The small molecule below binds the protein below.
Small molecule (SMILES): OC[C@H]1O[C@@H](O)[C@H](O)[C@@H](O)[C@@H]1O

Sequence of chain 1.D:
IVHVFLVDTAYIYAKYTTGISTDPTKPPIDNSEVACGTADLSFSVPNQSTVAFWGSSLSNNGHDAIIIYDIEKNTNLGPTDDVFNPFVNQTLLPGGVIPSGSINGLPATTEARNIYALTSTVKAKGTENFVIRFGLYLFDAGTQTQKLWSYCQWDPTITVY

Binding-site contacts:
Ligand atom C4 contacts residue PHE162 of chain 1.D at 4.0 Å (hydrophobic).
Ligand atom C3 contacts residue LEU161 of chain 1.D at 4.1 Å (hydrophobic).
Ligand atom C1 contacts residue ASP86 of chain 1.D at 4.5 Å.
Ligand atom O2 contacts residue ALA20 of chain 1.D at 3.8 Å.
Ligand atom O2 contacts residue ASP86 of chain 1.D at 2.7 Å (salt-bridge).
Ligand atom O4 contacts residue ASP86 of chain 1.D at 4.2 Å.
Ligand atom O3 contacts residue PHE162 of chain 1.D at 3.9 Å.
Ligand atom O5 contacts residue TYR23 of chain 1.D at 3.6 Å.
Ligand atom C3 contacts residue HIS85 of chain 1.D at 4.4 Å.
Ligand atom O3 contacts residue ASP86 of chain 1.D at 2.5 Å (salt-bridge).
Ligand atom C2 contacts residue ASP86 of chain 1.D at 3.5 Å.
Ligand atom O1 contacts residue ALA20 of chain 1.D at 4.0 Å.
Ligand atom O3 contacts residue HIS85 of chain 1.D at 3.1 Å (h-bond).
Ligand atom O2 contacts residue THR19 of chain 1.D at 4.3 Å.
Ligand atom O1 contacts residue TYR23 of chain 1.D at 4.2 Å.
Ligand atom O4 contacts residue LEU161 of chain 1.D at 3.9 Å.
Ligand atom C3 contacts residue ASP86 of chain 1.D at 3.1 Å.
Ligand atom C6 contacts residue TYR23 of chain 1.D at 3.8 Å (hydrophobic).
Ligand atom C4 contacts residue ASP86 of chain 1.D at 4.2 Å.
Ligand atom C5 contacts residue TYR23 of chain 1.D at 3.9 Å (hydrophobic).
Ligand atom O4 contacts residue PHE162 of chain 1.D at 2.7 Å (h-bond).
Ligand atom C1 contacts residue TYR23 of chain 1.D at 3.8 Å (hydrophobic).